Binding-site contacts:
Ligand atom C4 contacts residue ASN715 of chain 1.B at 4.2 Å.
Ligand atom C7 contacts residue ASN715 of chain 1.B at 3.6 Å.
Ligand atom N2 contacts residue ASN715 of chain 1.B at 2.9 Å (h-bond).
Ligand atom C3 contacts residue ASN715 of chain 1.B at 3.8 Å.
Ligand atom O7 contacts residue ASN715 of chain 1.B at 3.9 Å.
Ligand atom C8 contacts residue LEU920 of chain 1.B at 3.5 Å (hydrophobic).
Ligand atom O6 contacts residue GLN924 of chain 1.B at 3.8 Å.
Ligand atom O5 contacts residue GLN1069 of chain 1.B at 4.4 Å.
Ligand atom N2 contacts residue LEU920 of chain 1.B at 4.4 Å.
Ligand atom O7 contacts residue LEU920 of chain 1.B at 3.2 Å.
Ligand atom C5 contacts residue ASN715 of chain 1.B at 3.7 Å.
Ligand atom C1 contacts residue ASN715 of chain 1.B at 1.4 Å.
Ligand atom C7 contacts residue LEU920 of chain 1.B at 3.5 Å (hydrophobic).
Ligand atom O5 contacts residue ASN715 of chain 1.B at 2.4 Å (h-bond).
Ligand atom C2 contacts residue ASN715 of chain 1.B at 2.5 Å.
Ligand atom O4 contacts residue LEU920 of chain 1.B at 4.4 Å.

This small molecule binds to this protein.
Small molecule (SMILES): CC(=O)N[C@H]1[C@H](O[C@H]2[C@H](O)[C@@H](NC(C)=O)CO[C@@H]2CO)O[C@H](CO)[C@@H](O)[C@@H]1O

Sequence of chain 1.B:
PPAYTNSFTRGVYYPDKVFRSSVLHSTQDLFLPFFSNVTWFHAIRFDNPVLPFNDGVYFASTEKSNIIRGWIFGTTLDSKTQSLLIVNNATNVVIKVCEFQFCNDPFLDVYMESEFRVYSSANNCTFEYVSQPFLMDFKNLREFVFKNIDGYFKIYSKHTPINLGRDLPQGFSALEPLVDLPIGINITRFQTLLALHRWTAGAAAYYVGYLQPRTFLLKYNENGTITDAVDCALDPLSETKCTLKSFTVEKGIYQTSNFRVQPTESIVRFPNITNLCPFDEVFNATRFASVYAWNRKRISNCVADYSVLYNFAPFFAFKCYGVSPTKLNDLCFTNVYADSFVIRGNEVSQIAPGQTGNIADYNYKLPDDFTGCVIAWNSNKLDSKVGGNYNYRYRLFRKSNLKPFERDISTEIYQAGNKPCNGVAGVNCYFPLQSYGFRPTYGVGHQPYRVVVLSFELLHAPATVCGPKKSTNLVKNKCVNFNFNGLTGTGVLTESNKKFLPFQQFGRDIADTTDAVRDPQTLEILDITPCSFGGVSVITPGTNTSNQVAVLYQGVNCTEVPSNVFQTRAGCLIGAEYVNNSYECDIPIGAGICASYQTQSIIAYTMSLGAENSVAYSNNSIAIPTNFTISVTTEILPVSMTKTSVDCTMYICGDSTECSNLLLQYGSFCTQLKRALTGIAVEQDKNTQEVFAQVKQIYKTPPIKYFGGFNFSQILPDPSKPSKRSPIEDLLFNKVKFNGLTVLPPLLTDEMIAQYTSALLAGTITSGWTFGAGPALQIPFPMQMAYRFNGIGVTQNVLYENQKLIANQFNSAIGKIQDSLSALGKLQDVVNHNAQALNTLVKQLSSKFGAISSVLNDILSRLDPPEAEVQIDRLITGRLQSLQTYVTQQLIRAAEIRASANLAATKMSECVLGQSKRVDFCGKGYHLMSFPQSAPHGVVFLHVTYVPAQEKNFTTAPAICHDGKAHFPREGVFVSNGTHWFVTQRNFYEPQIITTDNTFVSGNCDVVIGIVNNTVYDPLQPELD